Binding-site contacts:
Ligand atom O2 contacts residue PO41 of chain 1.G at 3.1 Å (h-bond).
Ligand atom C5 contacts residue LEU275 of chain 1.A at 3.9 Å (hydrophobic).
Ligand atom O1P contacts residue TYR215 of chain 1.A at 2.7 Å (h-bond).
Ligand atom O3P contacts residue TYR244 of chain 1.A at 2.7 Å (h-bond).
Ligand atom O2P contacts residue ASN212 of chain 1.A at 3.9 Å.
Ligand atom O1 contacts residue GLU280 of chain 1.A at 3.1 Å (salt-bridge).
Ligand atom C3 contacts residue MET248 of chain 1.A at 3.6 Å (hydrophobic).
Ligand atom O6 contacts residue LYS274 of chain 1.A at 3.1 Å (salt-bridge).
Ligand atom C6 contacts residue GLY246 of chain 1.A at 3.6 Å.
Ligand atom O3 contacts residue SER247 of chain 1.A at 3.9 Å.
Ligand atom O3 contacts residue MET248 of chain 1.A at 2.9 Å (h-bond).
Ligand atom C1 contacts residue LEU275 of chain 1.A at 3.8 Å (hydrophobic).
Ligand atom O3 contacts residue ASP121 of chain 1.A at 2.5 Å (salt-bridge).
Ligand atom C3 contacts residue LEU275 of chain 1.A at 3.9 Å (hydrophobic).
Ligand atom C3 contacts residue ASP121 of chain 1.A at 3.5 Å.
Ligand atom O3 contacts residue MG1 of chain 1.E at 3.7 Å.
Ligand atom O1 contacts residue PO41 of chain 1.G at 2.6 Å (h-bond).
Ligand atom P contacts residue ASN212 of chain 1.A at 3.6 Å.
Ligand atom O4 contacts residue MET248 of chain 1.A at 3.1 Å (h-bond).
Ligand atom C4 contacts residue MET248 of chain 1.A at 3.5 Å (hydrophobic).
Ligand atom O2P contacts residue ARG243 of chain 2.A at 2.6 Å (salt-bridge).
Ligand atom O6 contacts residue TYR264 of chain 1.A at 3.5 Å.
Ligand atom P contacts residue TYR264 of chain 1.A at 3.6 Å.
Ligand atom C4 contacts residue GLY246 of chain 1.A at 3.3 Å.
Ligand atom P contacts residue ARG243 of chain 2.A at 3.8 Å.
Ligand atom C1 contacts residue GLU280 of chain 1.A at 3.6 Å.
Ligand atom O3P contacts residue TYR264 of chain 1.A at 3.8 Å.
Ligand atom O1 contacts residue ASP121 of chain 1.A at 3.0 Å (salt-bridge).
Ligand atom O3P contacts residue ARG243 of chain 2.A at 3.4 Å (salt-bridge).
Ligand atom C1 contacts residue ARG276 of chain 1.A at 3.5 Å.
Ligand atom C6 contacts residue TYR244 of chain 1.A at 3.6 Å (hydrophobic).
Ligand atom O1 contacts residue MG1 of chain 1.E at 2.4 Å.
Ligand atom O1P contacts residue LYS274 of chain 1.A at 3.8 Å.
Ligand atom C1 contacts residue PO41 of chain 1.G at 3.5 Å.
Ligand atom O3 contacts residue GLY122 of chain 1.A at 3.7 Å.
Ligand atom O5 contacts residue LYS274 of chain 1.A at 3.0 Å (salt-bridge).
Ligand atom O1 contacts residue ARG276 of chain 1.A at 3.7 Å.
Ligand atom C1 contacts residue MG1 of chain 1.E at 3.6 Å.
Ligand atom O1P contacts residue TYR264 of chain 1.A at 2.5 Å (h-bond).
Ligand atom O3P contacts residue ASN212 of chain 1.A at 2.9 Å (h-bond).

Sequence of chain 2.A:
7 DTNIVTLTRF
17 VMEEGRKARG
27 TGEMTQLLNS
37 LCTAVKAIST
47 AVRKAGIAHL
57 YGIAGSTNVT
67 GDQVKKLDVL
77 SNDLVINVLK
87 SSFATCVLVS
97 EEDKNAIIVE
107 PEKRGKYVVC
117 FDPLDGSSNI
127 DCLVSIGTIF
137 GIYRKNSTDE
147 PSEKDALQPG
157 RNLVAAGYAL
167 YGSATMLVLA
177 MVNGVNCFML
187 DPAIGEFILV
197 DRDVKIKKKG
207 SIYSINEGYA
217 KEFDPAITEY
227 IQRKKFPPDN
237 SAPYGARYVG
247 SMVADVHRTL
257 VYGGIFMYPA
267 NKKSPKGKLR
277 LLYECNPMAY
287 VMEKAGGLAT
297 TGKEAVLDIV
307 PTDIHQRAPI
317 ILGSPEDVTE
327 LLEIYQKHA

This small molecule binds to this protein.
Small molecule (SMILES): O=P(O)(O)OC[C@H]1O[C@](O)(CO)[C@@H](O)[C@@H]1O

Sequence of chain 1.A:
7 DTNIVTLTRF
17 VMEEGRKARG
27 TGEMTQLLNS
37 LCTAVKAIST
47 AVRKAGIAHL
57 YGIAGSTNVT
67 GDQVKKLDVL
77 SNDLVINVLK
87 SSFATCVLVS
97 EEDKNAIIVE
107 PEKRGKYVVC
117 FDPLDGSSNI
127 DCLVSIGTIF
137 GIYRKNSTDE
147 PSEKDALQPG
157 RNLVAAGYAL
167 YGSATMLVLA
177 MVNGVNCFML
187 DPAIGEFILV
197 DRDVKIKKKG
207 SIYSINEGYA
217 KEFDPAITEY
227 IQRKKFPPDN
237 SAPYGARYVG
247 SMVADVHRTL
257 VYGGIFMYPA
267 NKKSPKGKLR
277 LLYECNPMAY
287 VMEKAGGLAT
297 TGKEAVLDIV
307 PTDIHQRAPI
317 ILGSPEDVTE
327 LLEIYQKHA